Binding-site contacts:
Ligand atom N6A contacts residue TRP291 of chain 1.B at 2.8 Å (h-bond).
Ligand atom C14 contacts residue VAL40 of chain 1.B at 3.6 Å (hydrophobic).
Ligand atom C3' contacts residue HEM1 of chain 1.H at 3.6 Å.
Ligand atom N1A contacts residue GLU296 of chain 1.B at 2.9 Å (salt-bridge).
Ligand atom C15 contacts residue LEU41 of chain 1.B at 3.5 Å (hydrophobic).
Ligand atom C15 contacts residue VAL40 of chain 1.B at 3.4 Å (hydrophobic).
Ligand atom C4' contacts residue GLU296 of chain 1.B at 3.6 Å.
Ligand atom C6A contacts residue HEM1 of chain 1.H at 3.4 Å.
Ligand atom C4 contacts residue HEM1 of chain 1.H at 3.1 Å.
Ligand atom C5' contacts residue GLU296 of chain 1.B at 2.9 Å.
Ligand atom C2A contacts residue GLU296 of chain 1.B at 3.6 Å.
Ligand atom C1 contacts residue HEM1 of chain 1.H at 3.7 Å.
Ligand atom C14 contacts residue TRP10 of chain 1.A at 3.6 Å (hydrophobic).
Ligand atom C4A contacts residue HEM1 of chain 1.H at 3.8 Å.
Ligand atom C7A contacts residue HEM1 of chain 1.H at 3.6 Å.
Ligand atom C4 contacts residue TRP382 of chain 1.B at 3.5 Å (hydrophobic).
Ligand atom N1' contacts residue GLU296 of chain 1.B at 2.8 Å (salt-bridge).
Ligand atom C2' contacts residue GLU296 of chain 1.B at 3.7 Å.
Ligand atom C8A contacts residue PHE288 of chain 1.B at 3.6 Å (hydrophobic).
Ligand atom C16 contacts residue TYR410 of chain 1.B at 3.5 Å (hydrophobic).
Ligand atom N6A contacts residue HEM1 of chain 1.H at 3.3 Å.
Ligand atom N6A contacts residue TYR292 of chain 1.B at 3.7 Å.
Ligand atom C6A contacts residue TRP291 of chain 1.B at 3.8 Å (hydrophobic).
Ligand atom C8A contacts residue HEM1 of chain 1.H at 3.4 Å.
Ligand atom N6A contacts residue GLU296 of chain 1.B at 2.6 Å (salt-bridge).
Ligand atom C6A contacts residue GLU296 of chain 1.B at 3.5 Å.
Ligand atom C7A contacts residue GLU296 of chain 1.B at 3.5 Å.
Ligand atom C8A contacts residue GLY290 of chain 1.B at 3.6 Å.
Ligand atom C2A contacts residue HEM1 of chain 1.H at 3.7 Å.
Ligand atom C8A contacts residue SER289 of chain 1.B at 3.8 Å.
Ligand atom N1A contacts residue HEM1 of chain 1.H at 3.6 Å.
Ligand atom C5A contacts residue PRO269 of chain 1.B at 3.7 Å (hydrophobic).
Ligand atom C2' contacts residue HEM1 of chain 1.H at 3.5 Å.
Ligand atom C4 contacts residue TYR410 of chain 1.B at 3.8 Å (hydrophobic).
Ligand atom C3A contacts residue VAL271 of chain 1.B at 3.8 Å (hydrophobic).
Ligand atom C16 contacts residue VAL40 of chain 1.B at 3.6 Å (hydrophobic).
Ligand atom C5A contacts residue HEM1 of chain 1.H at 3.4 Å.
Ligand atom C3 contacts residue HEM1 of chain 1.H at 2.8 Å.
Ligand atom C3 contacts residue TYR410 of chain 1.B at 3.8 Å (hydrophobic).
Ligand atom F13 contacts residue TRP10 of chain 1.A at 3.1 Å.

Sequence of chain 1.B:
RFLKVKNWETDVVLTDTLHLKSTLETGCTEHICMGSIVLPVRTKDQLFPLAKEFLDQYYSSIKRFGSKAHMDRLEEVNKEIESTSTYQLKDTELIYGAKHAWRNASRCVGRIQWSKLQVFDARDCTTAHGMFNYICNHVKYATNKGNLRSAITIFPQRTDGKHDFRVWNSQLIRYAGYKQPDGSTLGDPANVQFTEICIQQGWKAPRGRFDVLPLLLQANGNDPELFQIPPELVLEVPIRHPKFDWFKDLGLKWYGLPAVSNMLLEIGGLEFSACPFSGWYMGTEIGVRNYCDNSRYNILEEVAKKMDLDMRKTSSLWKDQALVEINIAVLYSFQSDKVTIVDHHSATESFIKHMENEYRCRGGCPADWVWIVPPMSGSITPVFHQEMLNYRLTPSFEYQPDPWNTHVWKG

This protein binds this small molecule.
Small molecule (SMILES): Cc1cc(N)nc(C[C@H]2CNC[C@@H]2OCCNCCc2cccc(F)c2)c1

Sequence of chain 1.A:
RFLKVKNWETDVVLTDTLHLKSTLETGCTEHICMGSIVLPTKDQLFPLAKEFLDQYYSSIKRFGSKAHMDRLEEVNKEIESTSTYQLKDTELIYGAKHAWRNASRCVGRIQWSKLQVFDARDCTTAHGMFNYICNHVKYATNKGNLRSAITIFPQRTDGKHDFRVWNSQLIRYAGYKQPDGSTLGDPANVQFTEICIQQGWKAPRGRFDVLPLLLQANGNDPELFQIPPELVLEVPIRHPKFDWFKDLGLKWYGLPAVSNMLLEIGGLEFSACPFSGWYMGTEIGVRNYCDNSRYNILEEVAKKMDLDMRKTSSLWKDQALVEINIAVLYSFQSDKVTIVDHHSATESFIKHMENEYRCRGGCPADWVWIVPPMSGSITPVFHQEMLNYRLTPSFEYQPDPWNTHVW